Sequence of chain 1.A:
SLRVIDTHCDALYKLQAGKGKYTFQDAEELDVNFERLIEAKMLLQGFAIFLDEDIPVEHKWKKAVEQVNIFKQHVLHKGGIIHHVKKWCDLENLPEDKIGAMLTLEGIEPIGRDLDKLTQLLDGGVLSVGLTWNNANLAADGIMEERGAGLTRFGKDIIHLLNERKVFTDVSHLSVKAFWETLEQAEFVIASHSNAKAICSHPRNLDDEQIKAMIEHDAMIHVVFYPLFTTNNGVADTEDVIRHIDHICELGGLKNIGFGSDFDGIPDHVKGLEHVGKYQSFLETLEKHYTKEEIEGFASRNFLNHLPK

Binding-site contacts:
Ligand atom P contacts residue ASP263 of chain 1.A at 3.8 Å.
Ligand atom C81 contacts residue TYR14 of chain 1.A at 3.4 Å (hydrophobic).
Ligand atom N1 contacts residue ZN1 of chain 1.D at 2.7 Å.
Ligand atom C1 contacts residue PHE51 of chain 1.A at 3.6 Å (hydrophobic).
Ligand atom C2 contacts residue ZN1 of chain 1.D at 3.4 Å.
Ligand atom O62 contacts residue HIS194 of chain 1.A at 3.3 Å.
Ligand atom O62 contacts residue ASP263 of chain 1.A at 2.9 Å (salt-bridge).
Ligand atom C2 contacts residue ASP11 of chain 1.A at 3.3 Å.
Ligand atom N1 contacts residue PHE51 of chain 1.A at 3.2 Å.
Ligand atom O31 contacts residue HIS9 of chain 1.A at 3.5 Å (h-bond).
Ligand atom C6 contacts residue PHE230 of chain 1.A at 3.7 Å (hydrophobic).
Ligand atom O32 contacts residue GLU107 of chain 1.A at 3.7 Å.
Ligand atom O31 contacts residue ZN1 of chain 1.D at 2.5 Å.
Ligand atom O62 contacts residue HIS174 of chain 1.A at 3.5 Å (h-bond).
Ligand atom C7 contacts residue TYR227 of chain 1.A at 3.3 Å (hydrophobic).
Ligand atom O31 contacts residue ASP11 of chain 1.A at 3.2 Å (salt-bridge).
Ligand atom O31 contacts residue HIS194 of chain 1.A at 3.5 Å (h-bond).
Ligand atom C6 contacts residue ARG205 of chain 1.A at 3.7 Å.
Ligand atom O32 contacts residue HIS174 of chain 1.A at 3.3 Å.
Ligand atom N1 contacts residue ASP11 of chain 1.A at 3.3 Å (salt-bridge).
Ligand atom C5 contacts residue ASP263 of chain 1.A at 3.5 Å.
Ligand atom O62 contacts residue ZN1 of chain 1.E at 2.6 Å.
Ligand atom O32 contacts residue TRP134 of chain 1.A at 2.6 Å (h-bond).
Ligand atom O61 contacts residue PHE230 of chain 1.A at 3.3 Å.
Ligand atom C8 contacts residue GLY266 of chain 1.A at 3.7 Å.
Ligand atom O31 contacts residue GLU107 of chain 1.A at 3.1 Å (salt-bridge).
Ligand atom O61 contacts residue ARG205 of chain 1.A at 2.9 Å (salt-bridge).
Ligand atom N1 contacts residue GLU107 of chain 1.A at 2.8 Å (salt-bridge).
Ligand atom O61 contacts residue HIS174 of chain 1.A at 3.2 Å.
Ligand atom C6 contacts residue ASP263 of chain 1.A at 3.5 Å.
Ligand atom O31 contacts residue ZN1 of chain 1.E at 2.2 Å.
Ligand atom O32 contacts residue ZN1 of chain 1.E at 2.6 Å.
Ligand atom C6 contacts residue HIS174 of chain 1.A at 3.6 Å.
Ligand atom P contacts residue ZN1 of chain 1.D at 3.6 Å.
Ligand atom C6 contacts residue ZN1 of chain 1.E at 3.4 Å.
Ligand atom O31 contacts residue ASP263 of chain 1.A at 3.0 Å (salt-bridge).
Ligand atom C4 contacts residue GLY266 of chain 1.A at 3.0 Å.
Ligand atom P contacts residue ZN1 of chain 1.E at 2.9 Å.
Ligand atom C4 contacts residue ASP263 of chain 1.A at 3.0 Å.
Ligand atom O62 contacts residue ARG205 of chain 1.A at 2.9 Å (salt-bridge).

A small-molecule ligand and the protein it binds are described below.
Small molecule (SMILES): CC(C)C[C@H](N)P(=O)(O)C[C@H](C)C(=O)O